Binding-site contacts:
Ligand atom CAD contacts residue CYS61 of chain 1.D at 1.8 Å (hydrophobic).
Ligand atom CBD contacts residue LYS60 of chain 1.C at 3.6 Å.
Ligand atom OD contacts residue CYS61 of chain 1.D at 3.4 Å (h-bond).
Ligand atom O1B contacts residue LYS65 of chain 1.C at 3.3 Å.
Ligand atom CAB contacts residue ALA136 of chain 1.D at 3.5 Å (hydrophobic).
Ligand atom CMA contacts residue LYS149 of chain 1.D at 3.6 Å.
Ligand atom O1C contacts residue ARG129 of chain 1.D at 3.4 Å (salt-bridge).
Ligand atom NB contacts residue ASP54 of chain 1.D at 2.9 Å (salt-bridge).
Ligand atom CAD contacts residue TYR57 of chain 1.C at 3.4 Å (hydrophobic).
Ligand atom OA contacts residue SER146 of chain 1.D at 3.5 Å.
Ligand atom C4A contacts residue PHE62 of chain 1.C at 3.5 Å (hydrophobic).
Ligand atom CAA contacts residue CYS50 of chain 1.D at 2.6 Å (hydrophobic).
Ligand atom CBD contacts residue GLY58 of chain 1.C at 3.3 Å.
Ligand atom O2C contacts residue ALA136 of chain 1.D at 3.6 Å.
Ligand atom C2C contacts residue LYS65 of chain 1.C at 3.5 Å.
Ligand atom C4D contacts residue LYS60 of chain 1.C at 3.6 Å.
Ligand atom NC contacts residue ASP54 of chain 1.D at 2.9 Å (salt-bridge).
Ligand atom ND contacts residue LYS65 of chain 1.C at 2.9 Å (salt-bridge).
Ligand atom C1B contacts residue THR137 of chain 1.D at 3.5 Å.
Ligand atom C3C contacts residue LYS65 of chain 1.C at 3.2 Å.
Ligand atom OD contacts residue SER66 of chain 1.C at 3.2 Å.
Ligand atom C3A contacts residue PHE62 of chain 1.C at 3.5 Å (hydrophobic).
Ligand atom OA contacts residue GLN147 of chain 1.D at 3.6 Å.
Ligand atom CBA contacts residue ILE51 of chain 1.D at 3.5 Å (hydrophobic).
Ligand atom CGC contacts residue ALA136 of chain 1.D at 3.6 Å (hydrophobic).
Ligand atom O2B contacts residue ALA64 of chain 1.C at 3.3 Å.
Ligand atom NB contacts residue THR137 of chain 1.D at 3.4 Å (h-bond).
Ligand atom OA contacts residue LYS149 of chain 1.D at 2.9 Å (salt-bridge).
Ligand atom C4B contacts residue THR137 of chain 1.D at 3.6 Å.
Ligand atom CMC contacts residue LYS65 of chain 1.C at 3.4 Å.
Ligand atom CMD contacts residue ASP54 of chain 1.D at 3.5 Å.
Ligand atom CBA contacts residue CYS50 of chain 1.D at 1.8 Å (hydrophobic).
Ligand atom NC contacts residue ALA64 of chain 1.C at 3.5 Å.
Ligand atom CMC contacts residue ARG129 of chain 1.D at 3.6 Å.
Ligand atom CBD contacts residue CYS61 of chain 1.D at 2.9 Å (hydrophobic).
Ligand atom O2B contacts residue GLY63 of chain 1.C at 3.4 Å (h-bond).
Ligand atom C4D contacts residue CYS61 of chain 1.D at 3.4 Å (hydrophobic).
Ligand atom OA contacts residue GLN148 of chain 1.D at 2.9 Å (h-bond).
Ligand atom C3D contacts residue CYS61 of chain 1.D at 2.7 Å (hydrophobic).
Ligand atom NA contacts residue PHE62 of chain 1.C at 3.5 Å.

Sequence of chain 1.D:
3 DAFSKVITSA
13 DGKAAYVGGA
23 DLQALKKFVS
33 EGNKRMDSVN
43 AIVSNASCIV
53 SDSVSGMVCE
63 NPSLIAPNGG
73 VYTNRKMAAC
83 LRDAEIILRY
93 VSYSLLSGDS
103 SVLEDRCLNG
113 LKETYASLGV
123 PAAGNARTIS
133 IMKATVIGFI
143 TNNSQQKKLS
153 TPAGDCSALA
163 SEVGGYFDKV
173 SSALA

This protein binds this small molecule.
Small molecule (SMILES): C=CC1=C(C)[C@@H](CC2=N/C(=C\c3[nH]c(/C=C4\NC(=O)C(C)=C4C=C)c(C)c3CCC(=O)O)C(CCC(=O)O)=C2C)NC1=O

Sequence of chain 1.C:
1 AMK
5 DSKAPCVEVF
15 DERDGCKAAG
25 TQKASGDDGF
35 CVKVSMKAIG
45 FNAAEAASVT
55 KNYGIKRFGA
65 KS